The protein below binds the small molecule below.
Small molecule (SMILES): O=C(O)CP(=O)(O)O

Sequence of chain 1.F:
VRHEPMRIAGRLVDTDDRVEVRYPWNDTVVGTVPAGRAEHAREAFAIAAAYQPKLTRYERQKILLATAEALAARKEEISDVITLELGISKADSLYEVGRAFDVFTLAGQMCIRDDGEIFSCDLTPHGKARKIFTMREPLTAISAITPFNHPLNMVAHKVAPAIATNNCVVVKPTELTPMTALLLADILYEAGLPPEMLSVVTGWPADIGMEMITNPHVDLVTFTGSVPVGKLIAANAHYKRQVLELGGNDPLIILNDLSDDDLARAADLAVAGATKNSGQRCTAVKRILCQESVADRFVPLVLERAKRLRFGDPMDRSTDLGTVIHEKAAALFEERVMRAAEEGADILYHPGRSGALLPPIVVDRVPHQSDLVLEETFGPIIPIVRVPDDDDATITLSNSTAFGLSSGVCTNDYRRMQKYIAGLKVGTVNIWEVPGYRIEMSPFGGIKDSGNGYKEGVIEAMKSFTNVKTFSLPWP

Binding-site contacts:
Ligand atom O1 contacts residue HIS162 of chain 1.F at 3.5 Å.
Ligand atom O2 contacts residue ASN161 of chain 1.F at 3.3 Å (h-bond).
Ligand atom C1 contacts residue ARG293 of chain 1.F at 4.3 Å.
Ligand atom O1 contacts residue MET166 of chain 1.F at 4.0 Å.
Ligand atom C1 contacts residue NAD1 of chain 1.S at 3.7 Å.
Ligand atom C1P contacts residue PHE456 of chain 1.F at 4.3 Å (hydrophobic).
Ligand atom O3P contacts residue ARG111 of chain 1.F at 3.3 Å (salt-bridge).
Ligand atom O2 contacts residue HIS162 of chain 1.F at 2.9 Å (h-bond).
Ligand atom P contacts residue ARG293 of chain 1.F at 3.3 Å.
Ligand atom P contacts residue THR295 of chain 1.F at 4.5 Å.
Ligand atom P contacts residue ARG111 of chain 1.F at 3.1 Å.
Ligand atom O3P contacts residue ARG293 of chain 1.F at 2.8 Å (salt-bridge).
Ligand atom C1 contacts residue CYS294 of chain 1.F at 3.2 Å (hydrophobic).
Ligand atom C1P contacts residue ARG293 of chain 1.F at 3.9 Å.
Ligand atom O1P contacts residue HIS162 of chain 1.F at 3.9 Å.
Ligand atom C1P contacts residue HIS162 of chain 1.F at 4.3 Å.
Ligand atom O2 contacts residue NAD1 of chain 1.S at 3.8 Å.
Ligand atom O1 contacts residue CYS294 of chain 1.F at 3.4 Å (h-bond).
Ligand atom O2P contacts residue HIS162 of chain 1.F at 2.8 Å (h-bond).
Ligand atom C1 contacts residue HIS162 of chain 1.F at 3.4 Å.
Ligand atom O1P contacts residue ARG111 of chain 1.F at 3.1 Å (salt-bridge).
Ligand atom O1 contacts residue NAD1 of chain 1.S at 3.0 Å.
Ligand atom O2P contacts residue ARG293 of chain 1.F at 2.8 Å (salt-bridge).
Ligand atom P contacts residue HIS162 of chain 1.F at 3.8 Å.
Ligand atom C1P contacts residue CYS294 of chain 1.F at 3.3 Å (hydrophobic).
Ligand atom O2 contacts residue GLN292 of chain 1.F at 4.5 Å.
Ligand atom O1 contacts residue ASN161 of chain 1.F at 4.2 Å.
Ligand atom O2 contacts residue ARG293 of chain 1.F at 3.2 Å.
Ligand atom O3P contacts residue ARG450 of chain 1.F at 3.0 Å (salt-bridge).
Ligand atom C1P contacts residue ARG450 of chain 1.F at 4.1 Å.
Ligand atom O2 contacts residue CYS294 of chain 1.F at 3.1 Å (h-bond).
Ligand atom O3P contacts residue THR295 of chain 1.F at 4.2 Å.
Ligand atom O1P contacts residue ARG450 of chain 1.F at 2.8 Å (salt-bridge).
Ligand atom O3P contacts residue GLY448 of chain 1.F at 4.2 Å.
Ligand atom C1 contacts residue ASN161 of chain 1.F at 4.1 Å.
Ligand atom O2P contacts residue ARG111 of chain 1.F at 2.8 Å (salt-bridge).
Ligand atom P contacts residue ARG450 of chain 1.F at 3.4 Å.
Ligand atom C1P contacts residue THR295 of chain 1.F at 3.4 Å.